Binding-site contacts:
Ligand atom O3 contacts residue ASN302 of chain 2.A at 2.8 Å (h-bond).
Ligand atom C8 contacts residue LEU240 of chain 2.A at 3.8 Å (hydrophobic).
Ligand atom O3 contacts residue CYS130 of chain 2.A at 3.3 Å (h-bond).
Ligand atom C10 contacts residue ILE332 of chain 2.A at 4.1 Å (hydrophobic).
Ligand atom C2 contacts residue CYS130 of chain 2.A at 1.9 Å (hydrophobic).
Ligand atom O2 contacts residue GLY333 of chain 2.A at 3.1 Å.
Ligand atom O3 contacts residue HIS272 of chain 2.A at 3.1 Å.
Ligand atom C3 contacts residue CYS130 of chain 2.A at 3.0 Å (hydrophobic).
Ligand atom C9 contacts residue LEU240 of chain 2.A at 3.7 Å (hydrophobic).
Ligand atom C11 contacts residue ILE332 of chain 2.A at 3.9 Å (hydrophobic).
Ligand atom O2 contacts residue SER334 of chain 2.A at 3.0 Å (h-bond).
Ligand atom N1 contacts residue SER334 of chain 2.A at 2.4 Å (h-bond).
Ligand atom C1 contacts residue CYS130 of chain 2.A at 2.9 Å (hydrophobic).
Ligand atom C1 contacts residue ALA129 of chain 2.A at 3.9 Å (hydrophobic).
Ligand atom C3 contacts residue ASN302 of chain 2.A at 3.9 Å.
Ligand atom C12 contacts residue ILE332 of chain 2.A at 3.7 Å (hydrophobic).
Ligand atom O2 contacts residue CYS130 of chain 2.A at 2.8 Å (h-bond).
Ligand atom C12 contacts residue LEU241 of chain 2.A at 3.9 Å (hydrophobic).
Ligand atom C11 contacts residue HIS278 of chain 2.A at 3.7 Å.
Ligand atom C10 contacts residue HIS278 of chain 2.A at 3.8 Å.
Ligand atom N1 contacts residue CYS130 of chain 2.A at 4.2 Å.
Ligand atom C1 contacts residue GLY333 of chain 2.A at 3.7 Å.
Ligand atom C12 contacts residue HIS278 of chain 2.A at 3.9 Å.
Ligand atom C7 contacts residue LEU240 of chain 2.A at 3.8 Å (hydrophobic).
Ligand atom C12 contacts residue ILE245 of chain 2.A at 3.9 Å (hydrophobic).
Ligand atom O3 contacts residue VAL274 of chain 2.A at 3.9 Å.
Ligand atom C2 contacts residue HIS272 of chain 2.A at 3.6 Å.
Ligand atom C8 contacts residue ILE332 of chain 2.A at 4.1 Å (hydrophobic).
Ligand atom N1 contacts residue GLU104 of chain 1.A at 3.6 Å.
Ligand atom C3 contacts residue HIS272 of chain 2.A at 4.0 Å.
Ligand atom O1 contacts residue SER334 of chain 2.A at 3.6 Å.
Ligand atom C1 contacts residue SER334 of chain 2.A at 3.4 Å.
Ligand atom C7 contacts residue VAL274 of chain 2.A at 3.9 Å (hydrophobic).
Ligand atom N1 contacts residue GLY333 of chain 2.A at 3.8 Å.
Ligand atom C11 contacts residue LEU241 of chain 2.A at 3.8 Å (hydrophobic).
Ligand atom C4 contacts residue SER334 of chain 2.A at 4.2 Å.
Ligand atom C9 contacts residue HIS278 of chain 2.A at 3.9 Å.
Ligand atom C5 contacts residue VAL274 of chain 2.A at 3.5 Å (hydrophobic).
Ligand atom O2 contacts residue ALA129 of chain 2.A at 3.0 Å.
Ligand atom O1 contacts residue GLU104 of chain 1.A at 3.4 Å (salt-bridge).

Sequence of chain 1.A:
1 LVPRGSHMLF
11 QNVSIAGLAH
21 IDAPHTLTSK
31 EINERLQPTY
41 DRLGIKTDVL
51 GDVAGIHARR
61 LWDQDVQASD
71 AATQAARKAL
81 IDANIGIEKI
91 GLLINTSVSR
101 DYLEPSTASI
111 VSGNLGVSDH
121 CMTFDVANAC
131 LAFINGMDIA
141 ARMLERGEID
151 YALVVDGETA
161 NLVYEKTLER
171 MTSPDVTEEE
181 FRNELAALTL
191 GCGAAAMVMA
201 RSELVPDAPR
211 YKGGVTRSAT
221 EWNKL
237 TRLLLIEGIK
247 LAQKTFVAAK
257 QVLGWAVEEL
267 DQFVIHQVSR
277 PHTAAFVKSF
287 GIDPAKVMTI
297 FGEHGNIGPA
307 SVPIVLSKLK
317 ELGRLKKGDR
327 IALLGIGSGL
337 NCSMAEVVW

The small molecule below binds the protein below.
Small molecule (SMILES): C/C=C/C/C=C/CCC(=O)[C@@H](O)CC(N)=O

Sequence of chain 2.A:
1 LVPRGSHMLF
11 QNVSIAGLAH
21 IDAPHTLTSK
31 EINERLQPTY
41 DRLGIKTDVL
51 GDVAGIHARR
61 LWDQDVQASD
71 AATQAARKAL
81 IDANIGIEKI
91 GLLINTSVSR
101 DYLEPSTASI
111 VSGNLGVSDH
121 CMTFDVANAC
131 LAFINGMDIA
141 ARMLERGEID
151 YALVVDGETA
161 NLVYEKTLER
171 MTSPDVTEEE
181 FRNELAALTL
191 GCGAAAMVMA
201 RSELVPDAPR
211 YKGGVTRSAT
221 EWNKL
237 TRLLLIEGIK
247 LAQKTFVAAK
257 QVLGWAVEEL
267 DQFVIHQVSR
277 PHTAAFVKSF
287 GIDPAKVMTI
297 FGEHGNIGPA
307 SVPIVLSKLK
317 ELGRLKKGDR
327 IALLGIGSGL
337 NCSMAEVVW